Sequence of chain 1.A:
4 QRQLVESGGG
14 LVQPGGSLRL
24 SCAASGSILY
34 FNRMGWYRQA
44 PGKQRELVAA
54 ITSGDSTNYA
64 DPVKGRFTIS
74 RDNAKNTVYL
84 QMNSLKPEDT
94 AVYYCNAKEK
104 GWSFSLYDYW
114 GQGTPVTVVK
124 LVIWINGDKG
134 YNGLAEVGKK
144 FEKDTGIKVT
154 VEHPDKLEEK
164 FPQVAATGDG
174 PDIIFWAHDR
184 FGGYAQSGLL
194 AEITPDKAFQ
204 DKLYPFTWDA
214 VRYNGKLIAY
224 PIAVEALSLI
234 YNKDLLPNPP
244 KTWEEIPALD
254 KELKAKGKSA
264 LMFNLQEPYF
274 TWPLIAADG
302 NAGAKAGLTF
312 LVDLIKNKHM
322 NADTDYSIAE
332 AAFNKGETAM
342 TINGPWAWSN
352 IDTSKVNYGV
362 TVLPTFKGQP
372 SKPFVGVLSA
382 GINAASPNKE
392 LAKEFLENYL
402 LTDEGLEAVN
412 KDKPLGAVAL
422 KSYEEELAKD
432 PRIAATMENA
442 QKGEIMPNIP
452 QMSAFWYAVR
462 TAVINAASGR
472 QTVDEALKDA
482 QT

Binding-site contacts:
Ligand atom C4 contacts residue TRP457 of chain 1.A at 3.6 Å (hydrophobic).
Ligand atom O1 contacts residue ASP131 of chain 1.A at 2.7 Å (salt-bridge).
Ligand atom C5 contacts residue GLU270 of chain 1.A at 4.0 Å.
Ligand atom O2 contacts residue ASP182 of chain 1.A at 2.7 Å (salt-bridge).
Ligand atom C2 contacts residue TRP179 of chain 1.A at 3.9 Å (hydrophobic).
Ligand atom O4 contacts residue ARG461 of chain 1.A at 3.7 Å.
Ligand atom C2 contacts residue ASP182 of chain 1.A at 3.3 Å.
Ligand atom C2 contacts residue LYS132 of chain 1.A at 3.7 Å.
Ligand atom O3 contacts residue ALA180 of chain 1.A at 3.4 Å.
Ligand atom O2 contacts residue TRP179 of chain 1.A at 3.0 Å (h-bond).
Ligand atom O5 contacts residue TYR272 of chain 1.A at 3.4 Å.
Ligand atom O4 contacts residue TRP179 of chain 1.A at 3.7 Å.
Ligand atom O4 contacts residue ARG183 of chain 1.A at 3.0 Å (salt-bridge).
Ligand atom C4 contacts residue TYR272 of chain 1.A at 3.8 Å (hydrophobic).
Ligand atom O1 contacts residue LYS132 of chain 1.A at 3.1 Å (salt-bridge).
Ligand atom C3 contacts residue TRP179 of chain 1.A at 3.6 Å (hydrophobic).
Ligand atom C1 contacts residue TRP347 of chain 1.A at 3.8 Å (hydrophobic).
Ligand atom O4 contacts residue TRP457 of chain 1.A at 3.7 Å.
Ligand atom O6 contacts residue TYR272 of chain 1.A at 3.1 Å (h-bond).
Ligand atom O1 contacts residue ASN129 of chain 1.A at 3.0 Å (h-bond).
Ligand atom O3 contacts residue TRP179 of chain 1.A at 3.7 Å.
Ligand atom C6 contacts residue GLU270 of chain 1.A at 3.3 Å.
Ligand atom C6 contacts residue TRP457 of chain 1.A at 3.7 Å (hydrophobic).
Ligand atom O2 contacts residue ALA180 of chain 1.A at 3.4 Å.
Ligand atom O6 contacts residue PHE273 of chain 1.A at 3.6 Å.
Ligand atom O6 contacts residue GLU270 of chain 1.A at 2.7 Å (salt-bridge).
Ligand atom C2 contacts residue TRP347 of chain 1.A at 3.8 Å (hydrophobic).
Ligand atom O3 contacts residue ARG183 of chain 1.A at 3.0 Å (salt-bridge).
Ligand atom O6 contacts residue PRO271 of chain 1.A at 3.4 Å.
Ligand atom C1 contacts residue LYS132 of chain 1.A at 3.9 Å.
Ligand atom O3 contacts residue ASP182 of chain 1.A at 2.7 Å (salt-bridge).
Ligand atom O3 contacts residue TYR272 of chain 1.A at 3.7 Å.
Ligand atom C3 contacts residue ASP182 of chain 1.A at 3.8 Å.
Ligand atom O2 contacts residue GLU228 of chain 1.A at 4.0 Å.
Ligand atom O3 contacts residue TRP457 of chain 1.A at 3.6 Å.
Ligand atom O2 contacts residue LYS132 of chain 1.A at 2.6 Å (salt-bridge).
Ligand atom C6 contacts residue TYR272 of chain 1.A at 3.4 Å (hydrophobic).
Ligand atom C6 contacts residue PRO271 of chain 1.A at 3.8 Å (hydrophobic).
Ligand atom C1 contacts residue ASP131 of chain 1.A at 3.4 Å.
Ligand atom C1 contacts residue TYR272 of chain 1.A at 3.5 Å (hydrophobic).

A protein and the small-molecule ligand that binds it are described below.
Small molecule (SMILES): OC[C@H]1O[C@H](O[C@H]2[C@H](O)[C@@H](O)[C@@H](O)O[C@@H]2CO)[C@H](O)[C@@H](O)[C@@H]1O